Binding-site contacts:
Ligand atom CZ contacts residue ARG88 of chain 2.A at 3.6 Å.
Ligand atom OXT contacts residue LYS150 of chain 2.A at 2.9 Å (salt-bridge).
Ligand atom O2P contacts residue ARG157 of chain 2.A at 2.9 Å (salt-bridge).
Ligand atom CD2 contacts residue ARG88 of chain 2.A at 3.4 Å.
Ligand atom O3P contacts residue TYR158 of chain 2.A at 2.7 Å (h-bond).
Ligand atom CG contacts residue VAL206 of chain 2.A at 3.8 Å (hydrophobic).
Ligand atom CB contacts residue ASN254 of chain 2.A at 3.5 Å.
Ligand atom O1P contacts residue ARG84 of chain 2.A at 2.9 Å (salt-bridge).
Ligand atom P contacts residue ARG157 of chain 2.A at 3.8 Å.
Ligand atom OXT contacts residue ASN203 of chain 2.A at 2.9 Å (h-bond).
Ligand atom CG2 contacts residue VAL206 of chain 2.A at 3.7 Å (hydrophobic).
Ligand atom CB contacts residue ASN203 of chain 2.A at 3.3 Å.
Ligand atom CB contacts residue LEU250 of chain 2.A at 3.8 Å (hydrophobic).
Ligand atom CG1 contacts residue GLY199 of chain 2.A at 3.6 Å.
Ligand atom C contacts residue ASN203 of chain 2.A at 3.6 Å.
Ligand atom N contacts residue ASN203 of chain 2.A at 3.0 Å (h-bond).
Ligand atom CE1 contacts residue ARG88 of chain 2.A at 3.6 Å.
Ligand atom CG contacts residue ARG88 of chain 2.A at 3.2 Å.
Ligand atom O3P contacts residue ARG157 of chain 2.A at 3.0 Å (salt-bridge).
Ligand atom CA contacts residue LEU202 of chain 2.A at 3.8 Å (hydrophobic).
Ligand atom CD1 contacts residue ARG88 of chain 2.A at 3.3 Å.
Ligand atom N contacts residue LEU202 of chain 2.A at 3.8 Å.
Ligand atom O contacts residue VAL206 of chain 2.A at 3.5 Å.
Ligand atom CG2 contacts residue ASN203 of chain 2.A at 3.6 Å.
Ligand atom O contacts residue LYS77 of chain 2.A at 2.8 Å (salt-bridge).
Ligand atom CG2 contacts residue FSC1 of chain 2.C at 3.7 Å.
Ligand atom CA contacts residue ASN254 of chain 2.A at 3.5 Å.
Ligand atom O contacts residue FSC1 of chain 2.C at 3.7 Å.
Ligand atom O2P contacts residue ARG84 of chain 2.A at 2.8 Å (salt-bridge).
Ligand atom O contacts residue LEU202 of chain 2.A at 3.7 Å.
Ligand atom CA contacts residue ASN203 of chain 2.A at 3.3 Å.
Ligand atom C contacts residue LEU202 of chain 2.A at 3.8 Å (hydrophobic).
Ligand atom C contacts residue ASN254 of chain 2.A at 3.6 Å.
Ligand atom C contacts residue LYS77 of chain 2.A at 3.4 Å.
Ligand atom N contacts residue ASN254 of chain 2.A at 2.9 Å (h-bond).
Ligand atom CD contacts residue GLU210 of chain 2.A at 3.7 Å.
Ligand atom CA contacts residue LYS77 of chain 2.A at 3.5 Å.
Ligand atom CE2 contacts residue ARG88 of chain 2.A at 3.6 Å.
Ligand atom O contacts residue ASN254 of chain 2.A at 3.0 Å (h-bond).
Ligand atom P contacts residue ARG84 of chain 2.A at 3.6 Å.

The small molecule below binds the protein below.
Small molecule (SMILES): CC(C)[C@H](NC(=O)[C@@H](NC(=O)[C@H](C)NC(=O)[C@@H]1CCCN1C(=O)[C@@H](N)Cc1ccccc1)[C@@H](C)OP(=O)(O)O)C(=O)O

Sequence of chain 2.A:
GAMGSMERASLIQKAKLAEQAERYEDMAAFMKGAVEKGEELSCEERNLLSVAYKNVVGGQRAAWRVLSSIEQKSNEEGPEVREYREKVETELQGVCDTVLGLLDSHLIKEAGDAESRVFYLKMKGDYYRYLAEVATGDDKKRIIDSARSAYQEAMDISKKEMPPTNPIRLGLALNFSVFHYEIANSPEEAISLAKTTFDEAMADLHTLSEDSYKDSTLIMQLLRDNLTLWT